This small molecule binds to this protein.
Small molecule (SMILES): CC(=O)N[C@@H]([C@@H](O)[C@H](O)[C@H](O)CO)C(O)(O)CCC(=O)O

Binding-site contacts:
Ligand atom O1A contacts residue LYS164 of chain 2.A at 2.6 Å (salt-bridge).
Ligand atom O4A contacts residue ILE205 of chain 2.A at 3.3 Å (h-bond).
Ligand atom O6 contacts residue GLY206 of chain 2.A at 3.1 Å.
Ligand atom O9 contacts residue GLU191 of chain 2.A at 2.9 Å (salt-bridge).
Ligand atom O1A contacts residue SER47 of chain 2.A at 2.8 Å (h-bond).
Ligand atom O7 contacts residue SER207 of chain 2.A at 2.7 Å (h-bond).
Ligand atom C6 contacts residue GLY188 of chain 2.A at 3.1 Å.
Ligand atom C2 contacts residue LYS164 of chain 2.A at 1.4 Å.
Ligand atom C1 contacts residue THR48 of chain 2.A at 3.7 Å.
Ligand atom O1B contacts residue LYS164 of chain 2.A at 3.5 Å (salt-bridge).
Ligand atom O1A contacts residue GLY46 of chain 2.A at 3.3 Å.
Ligand atom C3 contacts residue LYS164 of chain 2.A at 2.6 Å.
Ligand atom O6 contacts residue SER207 of chain 2.A at 2.8 Å (h-bond).
Ligand atom C2 contacts residue TYR136 of chain 2.A at 3.6 Å (hydrophobic).
Ligand atom C1 contacts residue LYS164 of chain 2.A at 2.4 Å.
Ligand atom O7 contacts residue LEU250 of chain 2.A at 3.6 Å.
Ligand atom C9 contacts residue GLU191 of chain 2.A at 3.5 Å.
Ligand atom O1A contacts residue TYR136 of chain 2.A at 3.2 Å (h-bond).
Ligand atom C3 contacts residue THR48 of chain 2.A at 3.7 Å.
Ligand atom O6 contacts residue GLY188 of chain 2.A at 3.5 Å (h-bond).
Ligand atom C4 contacts residue LYS164 of chain 2.A at 3.3 Å.
Ligand atom O4B contacts residue LYS164 of chain 2.A at 3.0 Å (salt-bridge).
Ligand atom O4B contacts residue TYR136 of chain 2.A at 3.0 Å (h-bond).
Ligand atom C7 contacts residue SER207 of chain 2.A at 3.6 Å.
Ligand atom O8 contacts residue ASP190 of chain 2.A at 3.0 Å (salt-bridge).
Ligand atom O1B contacts residue ALA10 of chain 2.A at 3.5 Å.
Ligand atom O1A contacts residue TYR43 of chain 2.A at 3.4 Å.
Ligand atom O4A contacts residue LYS164 of chain 2.A at 3.3 Å.
Ligand atom C8 contacts residue GLU191 of chain 2.A at 3.7 Å.
Ligand atom C3 contacts residue ALA10 of chain 2.A at 3.7 Å (hydrophobic).
Ligand atom C1 contacts residue SER47 of chain 2.A at 3.4 Å.
Ligand atom O6 contacts residue ASP190 of chain 2.A at 2.9 Å (salt-bridge).
Ligand atom C1 contacts residue TYR136 of chain 2.A at 3.5 Å (hydrophobic).
Ligand atom O1B contacts residue SER47 of chain 2.A at 3.2 Å (h-bond).
Ligand atom O4A contacts residue GLY188 of chain 2.A at 2.4 Å (h-bond).
Ligand atom C4 contacts residue GLY188 of chain 2.A at 3.6 Å.
Ligand atom C8 contacts residue SER207 of chain 2.A at 3.7 Å.
Ligand atom O1B contacts residue THR48 of chain 2.A at 2.5 Å (h-bond).
Ligand atom O8 contacts residue PHE189 of chain 2.A at 3.6 Å.
Ligand atom O8 contacts residue GLU191 of chain 2.A at 2.6 Å (salt-bridge).

Sequence of chain 2.A:
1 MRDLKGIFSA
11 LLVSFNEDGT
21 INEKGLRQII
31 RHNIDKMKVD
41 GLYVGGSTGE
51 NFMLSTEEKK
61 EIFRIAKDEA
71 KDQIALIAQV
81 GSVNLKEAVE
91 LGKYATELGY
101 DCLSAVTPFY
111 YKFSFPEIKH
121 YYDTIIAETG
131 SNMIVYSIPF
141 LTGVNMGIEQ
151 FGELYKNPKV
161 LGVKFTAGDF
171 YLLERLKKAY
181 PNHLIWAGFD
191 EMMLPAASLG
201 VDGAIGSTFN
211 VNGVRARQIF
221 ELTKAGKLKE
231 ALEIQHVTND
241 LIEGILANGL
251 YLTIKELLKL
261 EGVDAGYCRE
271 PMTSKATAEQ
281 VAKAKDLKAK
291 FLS